Binding-site contacts:
Ligand atom OXT contacts residue ILE67 of chain 1.O at 3.9 Å.
Ligand atom O contacts residue GLN84 of chain 1.N at 3.7 Å.
Ligand atom C contacts residue GLN84 of chain 1.N at 4.5 Å.
Ligand atom OXT contacts residue GLN84 of chain 1.N at 4.3 Å.

Sequence of chain 1.O:
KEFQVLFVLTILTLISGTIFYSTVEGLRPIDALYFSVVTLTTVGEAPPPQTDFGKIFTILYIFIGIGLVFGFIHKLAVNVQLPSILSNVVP

This protein binds this small molecule.
Small molecule (SMILES): NCC(=O)O

Sequence of chain 1.N:
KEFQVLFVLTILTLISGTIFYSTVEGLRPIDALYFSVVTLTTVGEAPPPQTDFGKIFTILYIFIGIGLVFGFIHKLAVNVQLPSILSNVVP